Sequence of chain 1.A:
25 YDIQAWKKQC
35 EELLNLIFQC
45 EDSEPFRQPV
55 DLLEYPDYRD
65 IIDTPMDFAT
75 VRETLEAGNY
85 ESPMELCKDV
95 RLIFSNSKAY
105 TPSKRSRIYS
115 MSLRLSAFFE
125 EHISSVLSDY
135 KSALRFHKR

Binding-site contacts:
Ligand atom C6 contacts residue PHE122 of chain 1.A at 3.4 Å (hydrophobic).
Ligand atom BR contacts residue ARG118 of chain 1.A at 3.8 Å.
Ligand atom C4 contacts residue CYS44 of chain 1.A at 4.2 Å (hydrophobic).
Ligand atom C1 contacts residue PHE122 of chain 1.A at 3.8 Å (hydrophobic).
Ligand atom C7 contacts residue PHE122 of chain 1.A at 3.4 Å (hydrophobic).
Ligand atom C contacts residue LEU119 of chain 1.A at 4.2 Å (hydrophobic).
Ligand atom BR contacts residue CYS44 of chain 1.A at 3.2 Å.
Ligand atom BR contacts residue LEU119 of chain 1.A at 3.5 Å.
Ligand atom C7 contacts residue CYS44 of chain 1.A at 3.0 Å (hydrophobic).
Ligand atom C3 contacts residue PHE122 of chain 1.A at 3.8 Å (hydrophobic).
Ligand atom BR contacts residue ASP46 of chain 1.A at 3.4 Å.
Ligand atom C2 contacts residue CYS44 of chain 1.A at 4.3 Å (hydrophobic).
Ligand atom C7 contacts residue LEU119 of chain 1.A at 3.7 Å (hydrophobic).
Ligand atom C4 contacts residue PHE122 of chain 1.A at 3.4 Å (hydrophobic).
Ligand atom C contacts residue PHE122 of chain 1.A at 3.6 Å (hydrophobic).
Ligand atom C2 contacts residue PHE122 of chain 1.A at 3.6 Å (hydrophobic).
Ligand atom C6 contacts residue LEU40 of chain 1.A at 3.9 Å (hydrophobic).
Ligand atom BR contacts residue PHE122 of chain 1.A at 4.1 Å.
Ligand atom C6 contacts residue CYS44 of chain 1.A at 3.4 Å (hydrophobic).
Ligand atom O contacts residue PHE122 of chain 1.A at 4.1 Å.
Ligand atom C5 contacts residue PHE122 of chain 1.A at 3.6 Å (hydrophobic).
Ligand atom C1 contacts residue CYS44 of chain 1.A at 3.7 Å (hydrophobic).
Ligand atom C contacts residue CYS44 of chain 1.A at 3.0 Å (hydrophobic).

This small molecule binds to this protein.
Small molecule (SMILES): COc1cc(Br)ccc1CO